Sequence of chain 1.E:
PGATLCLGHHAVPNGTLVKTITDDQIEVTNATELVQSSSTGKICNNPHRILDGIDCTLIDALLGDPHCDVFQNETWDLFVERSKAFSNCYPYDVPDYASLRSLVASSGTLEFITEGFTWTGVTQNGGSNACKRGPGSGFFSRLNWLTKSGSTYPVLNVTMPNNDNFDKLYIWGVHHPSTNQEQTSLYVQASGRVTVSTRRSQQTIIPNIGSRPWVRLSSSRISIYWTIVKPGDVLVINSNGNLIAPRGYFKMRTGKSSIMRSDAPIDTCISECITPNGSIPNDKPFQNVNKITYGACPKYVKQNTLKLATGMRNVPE

Binding-site contacts:
Ligand atom C5 contacts residue ASN292 of chain 1.E at 4.1 Å.
Ligand atom C1 contacts residue VAL291 of chain 1.E at 3.6 Å (hydrophobic).
Ligand atom O5 contacts residue ASN292 of chain 1.E at 3.9 Å.
Ligand atom C7 contacts residue ASN279 of chain 1.E at 3.2 Å.
Ligand atom C1 contacts residue ASN292 of chain 1.E at 4.3 Å.
Ligand atom C2 contacts residue ASN279 of chain 1.E at 2.6 Å.
Ligand atom N2 contacts residue ASN279 of chain 1.E at 3.1 Å (h-bond).
Ligand atom O5 contacts residue VAL291 of chain 1.E at 4.4 Å.
Ligand atom C4 contacts residue ASN279 of chain 1.E at 4.3 Å.
Ligand atom C1 contacts residue ASN279 of chain 1.E at 1.5 Å.
Ligand atom C8 contacts residue VAL291 of chain 1.E at 4.3 Å (hydrophobic).
Ligand atom C7 contacts residue VAL291 of chain 1.E at 4.3 Å (hydrophobic).
Ligand atom N2 contacts residue VAL291 of chain 1.E at 3.7 Å.
Ligand atom C6 contacts residue ASN292 of chain 1.E at 4.2 Å.
Ligand atom O6 contacts residue ASN292 of chain 1.E at 4.1 Å.
Ligand atom C5 contacts residue ASN279 of chain 1.E at 3.7 Å.
Ligand atom C3 contacts residue ASN279 of chain 1.E at 3.9 Å.
Ligand atom C2 contacts residue VAL291 of chain 1.E at 4.0 Å (hydrophobic).
Ligand atom O7 contacts residue ASN279 of chain 1.E at 2.8 Å (h-bond).
Ligand atom C3 contacts residue VAL291 of chain 1.E at 4.3 Å (hydrophobic).
Ligand atom O7 contacts residue VAL291 of chain 1.E at 4.5 Å.
Ligand atom C8 contacts residue SER39 of chain 1.E at 3.2 Å.
Ligand atom O5 contacts residue ASN279 of chain 1.E at 2.4 Å (h-bond).
Ligand atom C8 contacts residue GLU69 of chain 1.F at 3.9 Å.

The protein below binds the small molecule below.
Small molecule (SMILES): CC(=O)N[C@H]1[C@H](O[C@H]2[C@H](O)[C@@H](NC(C)=O)CO[C@@H]2CO)O[C@H](CO)[C@@H](O)[C@@H]1O

Sequence of chain 1.F:
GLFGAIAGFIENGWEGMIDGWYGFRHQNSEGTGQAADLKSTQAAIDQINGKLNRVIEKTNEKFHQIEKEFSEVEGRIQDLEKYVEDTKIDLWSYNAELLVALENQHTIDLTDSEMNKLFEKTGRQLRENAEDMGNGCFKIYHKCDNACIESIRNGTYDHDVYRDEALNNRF